Binding-site contacts:
Ligand atom N6 contacts residue GLY637 of chain 1.I at 4.1 Å.
Ligand atom N1 contacts residue PRO631 of chain 1.I at 4.2 Å.
Ligand atom C8 contacts residue HIS630 of chain 1.I at 3.4 Å.
Ligand atom N1 contacts residue ILE622 of chain 1.I at 4.4 Å.
Ligand atom N6 contacts residue GLY639 of chain 1.I at 2.8 Å (h-bond).
Ligand atom N7 contacts residue SER632 of chain 1.I at 3.8 Å.
Ligand atom O4' contacts residue HIS630 of chain 1.I at 4.4 Å.
Ligand atom C5 contacts residue SER632 of chain 1.I at 4.3 Å.
Ligand atom C8 contacts residue PRO419 of chain 1.I at 4.3 Å (hydrophobic).
Ligand atom O5' contacts residue PHE629 of chain 1.I at 4.2 Å.
Ligand atom C6 contacts residue VAL418 of chain 1.I at 3.8 Å (hydrophobic).
Ligand atom C4 contacts residue PRO419 of chain 1.I at 4.2 Å (hydrophobic).
Ligand atom N7 contacts residue ASP609 of chain 1.I at 4.5 Å.
Ligand atom N6 contacts residue PHE638 of chain 1.I at 3.8 Å.
Ligand atom N9 contacts residue PRO419 of chain 1.I at 4.2 Å.
Ligand atom C6 contacts residue PRO631 of chain 1.I at 4.0 Å (hydrophobic).
Ligand atom N7 contacts residue HIS630 of chain 1.I at 4.1 Å.
Ligand atom C6 contacts residue PRO419 of chain 1.I at 4.4 Å (hydrophobic).
Ligand atom C2' contacts residue PRO419 of chain 1.I at 4.0 Å (hydrophobic).
Ligand atom C1' contacts residue HIS630 of chain 1.I at 4.0 Å.
Ligand atom N7 contacts residue PRO419 of chain 1.I at 4.4 Å.
Ligand atom N1 contacts residue VAL418 of chain 1.I at 3.8 Å.
Ligand atom C6 contacts residue GLY639 of chain 1.I at 3.7 Å.
Ligand atom O2P contacts residue HIS628 of chain 1.I at 4.3 Å.
Ligand atom O4' contacts residue PRO631 of chain 1.I at 3.8 Å.
Ligand atom O5' contacts residue PRO631 of chain 1.I at 4.1 Å.
Ligand atom O2P contacts residue PRO631 of chain 1.I at 3.8 Å.
Ligand atom N6 contacts residue SER632 of chain 1.I at 3.9 Å.
Ligand atom N3 contacts residue PRO419 of chain 1.I at 4.3 Å.
Ligand atom N6 contacts residue VAL418 of chain 1.I at 3.6 Å.
Ligand atom N1 contacts residue GLY639 of chain 1.I at 2.9 Å (h-bond).
Ligand atom N6 contacts residue PRO631 of chain 1.I at 3.9 Å.
Ligand atom O2P contacts residue PHE629 of chain 1.I at 4.0 Å.
Ligand atom C5 contacts residue PRO419 of chain 1.I at 4.2 Å (hydrophobic).
Ligand atom N9 contacts residue HIS630 of chain 1.I at 4.2 Å.
Ligand atom N6 contacts residue PRO633 of chain 1.I at 4.2 Å.
Ligand atom C5 contacts residue PRO631 of chain 1.I at 4.4 Å (hydrophobic).
Ligand atom C2 contacts residue PRO419 of chain 1.I at 4.4 Å (hydrophobic).
Ligand atom C6 contacts residue SER632 of chain 1.I at 4.3 Å.
Ligand atom C2 contacts residue GLY639 of chain 1.I at 3.7 Å.

Sequence of chain 1.I:
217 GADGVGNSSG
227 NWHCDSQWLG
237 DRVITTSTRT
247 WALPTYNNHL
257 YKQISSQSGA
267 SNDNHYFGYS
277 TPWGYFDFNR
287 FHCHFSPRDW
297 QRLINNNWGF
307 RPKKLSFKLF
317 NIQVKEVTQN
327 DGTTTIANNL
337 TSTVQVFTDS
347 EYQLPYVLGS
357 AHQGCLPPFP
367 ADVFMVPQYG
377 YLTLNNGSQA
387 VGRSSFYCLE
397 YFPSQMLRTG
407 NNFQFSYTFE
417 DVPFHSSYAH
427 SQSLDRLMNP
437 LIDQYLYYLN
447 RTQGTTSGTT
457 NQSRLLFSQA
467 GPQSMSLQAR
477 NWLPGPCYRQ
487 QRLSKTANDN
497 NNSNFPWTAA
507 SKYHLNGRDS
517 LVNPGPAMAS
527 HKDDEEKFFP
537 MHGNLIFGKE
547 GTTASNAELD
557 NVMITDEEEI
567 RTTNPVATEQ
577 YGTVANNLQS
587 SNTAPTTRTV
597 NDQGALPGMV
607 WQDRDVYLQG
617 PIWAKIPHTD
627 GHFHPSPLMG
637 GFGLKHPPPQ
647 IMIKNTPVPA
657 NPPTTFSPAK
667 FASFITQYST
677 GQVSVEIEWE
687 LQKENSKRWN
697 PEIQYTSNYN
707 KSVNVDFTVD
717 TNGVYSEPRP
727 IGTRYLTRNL

A protein and the small-molecule ligand that binds it are described below.
Small molecule (SMILES): Nc1ncnc2c1ncn2[C@H]1C[C@H](O)[C@@H](COP(=O)(O)O)O1